The protein below binds the small molecule below.
Small molecule (SMILES): C[C@]12CC[C@@H]3c4ccc(O)cc4CC[C@H]3[C@@H]1CC[C@@H]2O

Binding-site contacts:
Ligand atom C2 contacts residue LEU42 of chain 1.A at 4.1 Å (hydrophobic).
Ligand atom C16 contacts residue HIS220 of chain 1.A at 3.5 Å.
Ligand atom C15 contacts residue ILE120 of chain 1.A at 4.2 Å (hydrophobic).
Ligand atom C1 contacts residue ALA46 of chain 1.A at 4.1 Å (hydrophobic).
Ligand atom C18 contacts residue LEU221 of chain 1.A at 4.2 Å (hydrophobic).
Ligand atom C3 contacts residue ARG90 of chain 1.A at 4.1 Å.
Ligand atom O17 contacts residue MET39 of chain 1.A at 3.5 Å.
Ligand atom O3 contacts residue GLU49 of chain 1.A at 2.5 Å (salt-bridge).
Ligand atom C5 contacts residue PHE100 of chain 1.A at 3.9 Å (hydrophobic).
Ligand atom O3 contacts residue ARG90 of chain 1.A at 3.1 Å (salt-bridge).
Ligand atom O17 contacts residue HIS220 of chain 1.A at 2.9 Å (h-bond).
Ligand atom C16 contacts residue ILE120 of chain 1.A at 4.0 Å (hydrophobic).
Ligand atom C12 contacts residue LEU42 of chain 1.A at 3.9 Å (hydrophobic).
Ligand atom C8 contacts residue LEU80 of chain 1.A at 4.2 Å (hydrophobic).
Ligand atom O17 contacts residue LEU221 of chain 1.A at 3.5 Å.
Ligand atom O3 contacts residue LEU83 of chain 1.A at 4.0 Å.
Ligand atom C15 contacts residue MET84 of chain 1.A at 4.2 Å (hydrophobic).
Ligand atom C16 contacts residue GLY217 of chain 1.A at 3.9 Å.
Ligand atom C7 contacts residue MET84 of chain 1.A at 4.2 Å (hydrophobic).
Ligand atom C15 contacts residue GLY217 of chain 1.A at 4.2 Å.
Ligand atom C18 contacts residue GLY217 of chain 1.A at 4.0 Å.
Ligand atom C17 contacts residue HIS220 of chain 1.A at 3.5 Å.
Ligand atom C9 contacts residue PHE100 of chain 1.A at 4.2 Å (hydrophobic).
Ligand atom O17 contacts residue GLY217 of chain 1.A at 4.0 Å.
Ligand atom C18 contacts residue LEU80 of chain 1.A at 4.2 Å (hydrophobic).
Ligand atom C10 contacts residue PHE100 of chain 1.A at 3.9 Å (hydrophobic).
Ligand atom C7 contacts residue PHE100 of chain 1.A at 4.0 Å (hydrophobic).
Ligand atom C6 contacts residue LEU87 of chain 1.A at 4.0 Å (hydrophobic).
Ligand atom C11 contacts residue LEU42 of chain 1.A at 3.9 Å (hydrophobic).
Ligand atom C4 contacts residue LEU83 of chain 1.A at 3.8 Å (hydrophobic).
Ligand atom C3 contacts residue GLU49 of chain 1.A at 3.2 Å.
Ligand atom C6 contacts residue PHE100 of chain 1.A at 4.2 Å (hydrophobic).
Ligand atom C2 contacts residue GLU49 of chain 1.A at 3.1 Å.
Ligand atom C17 contacts residue MET39 of chain 1.A at 4.1 Å (hydrophobic).
Ligand atom C2 contacts residue ALA46 of chain 1.A at 4.2 Å (hydrophobic).
Ligand atom C3 contacts residue LEU83 of chain 1.A at 4.0 Å (hydrophobic).
Ligand atom C6 contacts residue MET84 of chain 1.A at 3.8 Å (hydrophobic).
Ligand atom C1 contacts residue LEU42 of chain 1.A at 3.5 Å (hydrophobic).
Ligand atom C1 contacts residue PHE100 of chain 1.A at 4.2 Å (hydrophobic).
Ligand atom C2 contacts residue LEU45 of chain 1.A at 4.1 Å (hydrophobic).

Sequence of chain 1.A:
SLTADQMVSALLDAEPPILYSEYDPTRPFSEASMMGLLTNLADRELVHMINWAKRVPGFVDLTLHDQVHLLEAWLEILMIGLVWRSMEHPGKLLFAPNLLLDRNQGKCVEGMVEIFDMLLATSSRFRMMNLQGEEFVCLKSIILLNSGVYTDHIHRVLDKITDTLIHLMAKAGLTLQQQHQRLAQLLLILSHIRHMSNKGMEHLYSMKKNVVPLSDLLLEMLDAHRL